Sequence of chain 30.A:
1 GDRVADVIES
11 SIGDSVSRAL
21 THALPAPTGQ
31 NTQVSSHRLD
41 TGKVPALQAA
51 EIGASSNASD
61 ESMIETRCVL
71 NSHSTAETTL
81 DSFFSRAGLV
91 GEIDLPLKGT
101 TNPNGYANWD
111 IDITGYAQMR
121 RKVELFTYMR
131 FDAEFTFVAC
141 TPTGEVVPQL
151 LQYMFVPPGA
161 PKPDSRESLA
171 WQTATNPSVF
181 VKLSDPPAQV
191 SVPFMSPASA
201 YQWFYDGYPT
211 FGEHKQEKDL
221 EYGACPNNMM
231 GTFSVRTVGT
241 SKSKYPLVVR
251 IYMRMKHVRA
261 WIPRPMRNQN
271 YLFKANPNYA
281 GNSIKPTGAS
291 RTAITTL

The protein below binds the small molecule below.
Small molecule (SMILES): Cc1cccc(-c2ccc(OCCCCCN3CCN(c4ccncc4)C3=O)cc2)c1

Binding-site contacts:
Ligand atom CAA contacts residue ILE24 of chain 30.C at 3.8 Å (hydrophobic).
Ligand atom CAA contacts residue PRO177 of chain 30.A at 3.8 Å (hydrophobic).
Ligand atom CAY contacts residue PHE155 of chain 30.A at 3.8 Å (hydrophobic).
Ligand atom CAD contacts residue GLN202 of chain 30.A at 3.5 Å.
Ligand atom OAW contacts residue ILE111 of chain 30.A at 3.6 Å.
Ligand atom CBC contacts residue TRP203 of chain 30.A at 3.2 Å (hydrophobic).
Ligand atom CAK contacts residue MET195 of chain 30.A at 3.6 Å (hydrophobic).
Ligand atom CAH contacts residue TRP203 of chain 30.A at 3.5 Å (hydrophobic).
Ligand atom CAC contacts residue PHE137 of chain 30.A at 3.8 Å (hydrophobic).
Ligand atom CAG contacts residue PHE233 of chain 30.A at 3.2 Å (hydrophobic).
Ligand atom CAR contacts residue PHE135 of chain 30.A at 3.4 Å (hydrophobic).
Ligand atom CAU contacts residue TRP203 of chain 30.A at 3.7 Å (hydrophobic).
Ligand atom CAC contacts residue PHE233 of chain 30.A at 3.1 Å (hydrophobic).
Ligand atom OAW contacts residue MET195 of chain 30.A at 3.5 Å.
Ligand atom CAI contacts residue THR114 of chain 30.A at 3.8 Å.
Ligand atom CAX contacts residue TRP203 of chain 30.A at 3.6 Å (hydrophobic).
Ligand atom CAM contacts residue ILE24 of chain 30.C at 3.7 Å (hydrophobic).
Ligand atom CAI contacts residue TRP203 of chain 30.A at 3.6 Å (hydrophobic).
Ligand atom CAT contacts residue TYR201 of chain 30.A at 3.5 Å (hydrophobic).
Ligand atom NBE contacts residue TRP203 of chain 30.A at 3.2 Å.
Ligand atom CAK contacts residue VAL192 of chain 30.A at 3.1 Å (hydrophobic).
Ligand atom CAE contacts residue ASP112 of chain 30.A at 3.7 Å.
Ligand atom CAP contacts residue ILE111 of chain 30.A at 3.8 Å (hydrophobic).
Ligand atom OAB contacts residue ASP112 of chain 30.A at 3.5 Å.
Ligand atom CAH contacts residue ASN228 of chain 30.A at 3.2 Å.
Ligand atom CAM contacts residue VAL192 of chain 30.A at 3.3 Å (hydrophobic).
Ligand atom CBC contacts residue ASN228 of chain 30.A at 3.9 Å.
Ligand atom CAG contacts residue PHE137 of chain 30.A at 3.7 Å (hydrophobic).
Ligand atom CAH contacts residue GLN202 of chain 30.A at 3.7 Å.
Ligand atom CAD contacts residue ASN228 of chain 30.A at 3.5 Å.
Ligand atom CAZ contacts residue MET195 of chain 30.A at 3.9 Å (hydrophobic).
Ligand atom CAJ contacts residue ILE111 of chain 30.A at 3.3 Å (hydrophobic).
Ligand atom CAU contacts residue TYR201 of chain 30.A at 3.8 Å (hydrophobic).
Ligand atom CAI contacts residue ASP112 of chain 30.A at 3.5 Å.
Ligand atom CAE contacts residue THR114 of chain 30.A at 3.5 Å.
Ligand atom OAB contacts residue ILE113 of chain 30.A at 3.2 Å (h-bond).
Ligand atom CAU contacts residue ASN228 of chain 30.A at 3.6 Å.
Ligand atom CAL contacts residue ILE111 of chain 30.A at 3.6 Å (hydrophobic).
Ligand atom NBE contacts residue ASN228 of chain 30.A at 3.9 Å.
Ligand atom CAN contacts residue PHE155 of chain 30.A at 3.6 Å (hydrophobic).

Sequence of chain 30.C:
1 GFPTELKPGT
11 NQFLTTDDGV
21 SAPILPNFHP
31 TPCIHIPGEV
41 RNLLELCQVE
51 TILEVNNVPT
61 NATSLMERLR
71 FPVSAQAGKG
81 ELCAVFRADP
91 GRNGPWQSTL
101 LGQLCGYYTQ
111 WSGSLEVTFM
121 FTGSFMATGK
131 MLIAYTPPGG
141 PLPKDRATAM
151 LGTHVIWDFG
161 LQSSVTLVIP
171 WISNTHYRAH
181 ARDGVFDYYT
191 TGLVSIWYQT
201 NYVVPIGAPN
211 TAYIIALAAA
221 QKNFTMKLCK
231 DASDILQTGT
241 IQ

Sequence of chain 26.C:
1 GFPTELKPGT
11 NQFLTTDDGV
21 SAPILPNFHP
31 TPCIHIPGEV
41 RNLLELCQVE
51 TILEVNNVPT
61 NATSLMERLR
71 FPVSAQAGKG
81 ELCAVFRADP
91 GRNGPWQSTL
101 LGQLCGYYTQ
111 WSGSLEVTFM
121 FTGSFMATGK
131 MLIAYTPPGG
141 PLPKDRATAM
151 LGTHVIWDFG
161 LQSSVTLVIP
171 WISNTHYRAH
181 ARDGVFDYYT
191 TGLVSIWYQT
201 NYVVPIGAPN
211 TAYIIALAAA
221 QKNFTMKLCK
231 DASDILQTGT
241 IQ